A protein and the small-molecule ligand that binds it are described below.
Small molecule (SMILES): O=c1cc[nH]c(=O)[nH]1

Binding-site contacts:
Ligand atom C4 contacts residue MET165 of chain 1.D at 3.4 Å (hydrophobic).
Ligand atom O2 contacts residue GLY233 of chain 1.D at 3.6 Å (h-bond).
Ligand atom O4 contacts residue TYR227 of chain 1.D at 3.2 Å.
Ligand atom O2 contacts residue ASP234 of chain 1.D at 3.6 Å.
Ligand atom C5 contacts residue TYR227 of chain 1.D at 4.1 Å (hydrophobic).
Ligand atom C5 contacts residue ALA167 of chain 1.D at 3.8 Å (hydrophobic).
Ligand atom O2 contacts residue MET165 of chain 1.D at 3.4 Å.
Ligand atom C2 contacts residue MET165 of chain 1.D at 3.3 Å (hydrophobic).
Ligand atom N3 contacts residue ASP234 of chain 1.D at 4.3 Å.
Ligand atom C2 contacts residue PHE235 of chain 1.D at 4.4 Å (hydrophobic).
Ligand atom C4 contacts residue ILE228 of chain 1.D at 4.0 Å (hydrophobic).
Ligand atom O4 contacts residue MET165 of chain 1.D at 3.3 Å.
Ligand atom N3 contacts residue MET165 of chain 1.D at 3.3 Å.
Ligand atom C6 contacts residue PO41 of chain 1.Q at 3.5 Å.
Ligand atom N3 contacts residue GLY233 of chain 1.D at 2.7 Å (h-bond).
Ligand atom C5 contacts residue MET165 of chain 1.D at 4.3 Å (hydrophobic).
Ligand atom O2 contacts residue PHE235 of chain 1.D at 3.5 Å (h-bond).
Ligand atom C2 contacts residue GLY233 of chain 1.D at 3.6 Å.
Ligand atom N1 contacts residue PO41 of chain 1.Q at 3.9 Å.
Ligand atom C5 contacts residue ILE228 of chain 1.D at 4.2 Å (hydrophobic).
Ligand atom O4 contacts residue ILE228 of chain 1.D at 3.1 Å (h-bond).
Ligand atom O4 contacts residue GLY233 of chain 1.D at 3.4 Å (h-bond).
Ligand atom N1 contacts residue MET165 of chain 1.D at 3.7 Å.
Ligand atom C5 contacts residue TYR226 of chain 1.D at 4.4 Å (hydrophobic).
Ligand atom C4 contacts residue GLY233 of chain 1.D at 3.5 Å.
Ligand atom N3 contacts residue TYR227 of chain 1.D at 3.8 Å.
Ligand atom C6 contacts residue MET165 of chain 1.D at 4.0 Å (hydrophobic).
Ligand atom C6 contacts residue ALA167 of chain 1.D at 4.1 Å (hydrophobic).
Ligand atom C4 contacts residue TYR227 of chain 1.D at 3.4 Å (hydrophobic).
Ligand atom C2 contacts residue ASP234 of chain 1.D at 4.3 Å.

Sequence of chain 1.D:
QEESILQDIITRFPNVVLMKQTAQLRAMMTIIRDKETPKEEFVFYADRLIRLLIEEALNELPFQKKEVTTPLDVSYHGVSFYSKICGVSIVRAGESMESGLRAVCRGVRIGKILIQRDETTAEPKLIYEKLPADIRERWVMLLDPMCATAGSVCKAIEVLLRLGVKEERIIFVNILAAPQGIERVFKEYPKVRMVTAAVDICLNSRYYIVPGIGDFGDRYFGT